A protein and the small-molecule ligand that binds it are described below.
Small molecule (SMILES): C[C@@H](O)[C@H](N)C(=O)NCC(=O)NCC(=O)N[C@@H](CCCCN)[C@@H](N)O

Binding-site contacts:
Ligand atom O contacts residue LYS365 of chain 1.A at 3.2 Å (salt-bridge).
Ligand atom NZ contacts residue ASN384 of chain 1.A at 4.0 Å.
Ligand atom CG contacts residue GLY369 of chain 1.A at 3.5 Å.
Ligand atom CA contacts residue HIS196 of chain 1.B at 4.1 Å.
Ligand atom N contacts residue GLY369 of chain 1.A at 3.4 Å (h-bond).
Ligand atom CD contacts residue GLU370 of chain 1.A at 4.2 Å.
Ligand atom N contacts residue HIS196 of chain 1.B at 3.6 Å.
Ligand atom CB contacts residue GLY369 of chain 1.A at 3.5 Å.
Ligand atom CE contacts residue ASN384 of chain 1.A at 4.0 Å.
Ligand atom CD contacts residue LYS365 of chain 1.A at 4.1 Å.
Ligand atom N contacts residue GLU370 of chain 1.A at 3.8 Å.
Ligand atom CA contacts residue SER199 of chain 1.B at 3.8 Å.
Ligand atom CE contacts residue TYR366 of chain 1.A at 4.0 Å (hydrophobic).
Ligand atom CA contacts residue HIS196 of chain 1.B at 4.1 Å.
Ligand atom OG1 contacts residue SER199 of chain 1.B at 3.2 Å (h-bond).
Ligand atom CA contacts residue GLU370 of chain 1.A at 4.2 Å.
Ligand atom C contacts residue ASN70 of chain 1.B at 4.2 Å.
Ligand atom C contacts residue GLU370 of chain 1.A at 3.1 Å.
Ligand atom CD contacts residue ASN70 of chain 1.B at 3.7 Å.
Ligand atom O contacts residue GLU370 of chain 1.A at 3.1 Å (salt-bridge).
Ligand atom CG2 contacts residue SER199 of chain 1.B at 3.4 Å.
Ligand atom N contacts residue SER199 of chain 1.B at 4.2 Å.
Ligand atom CB contacts residue LYS365 of chain 1.A at 4.0 Å.
Ligand atom CA contacts residue GLY369 of chain 1.A at 4.2 Å.
Ligand atom N contacts residue GLU371 of chain 1.A at 3.9 Å.
Ligand atom CA contacts residue ASN70 of chain 1.B at 4.0 Å.
Ligand atom O contacts residue GLU371 of chain 1.A at 3.6 Å.
Ligand atom CB contacts residue SER199 of chain 1.B at 3.7 Å.
Ligand atom CE contacts residue GLU370 of chain 1.A at 3.6 Å.
Ligand atom NZ contacts residue TYR366 of chain 1.A at 3.9 Å.
Ligand atom CB contacts residue ASN70 of chain 1.B at 4.0 Å.
Ligand atom N contacts residue HIS196 of chain 1.B at 3.8 Å.
Ligand atom CG2 contacts residue TYR71 of chain 1.B at 3.9 Å (hydrophobic).
Ligand atom CE contacts residue ASN70 of chain 1.B at 3.6 Å.
Ligand atom NZ contacts residue ASN70 of chain 1.B at 2.9 Å (h-bond).
Ligand atom C contacts residue GLY369 of chain 1.A at 3.8 Å.
Ligand atom NZ contacts residue ALA69 of chain 1.B at 3.8 Å.
Ligand atom CG contacts residue GLU370 of chain 1.A at 3.8 Å.
Ligand atom NZ contacts residue ILE72 of chain 1.B at 3.7 Å.
Ligand atom O contacts residue ASN70 of chain 1.B at 4.0 Å.

Sequence of chain 1.B:
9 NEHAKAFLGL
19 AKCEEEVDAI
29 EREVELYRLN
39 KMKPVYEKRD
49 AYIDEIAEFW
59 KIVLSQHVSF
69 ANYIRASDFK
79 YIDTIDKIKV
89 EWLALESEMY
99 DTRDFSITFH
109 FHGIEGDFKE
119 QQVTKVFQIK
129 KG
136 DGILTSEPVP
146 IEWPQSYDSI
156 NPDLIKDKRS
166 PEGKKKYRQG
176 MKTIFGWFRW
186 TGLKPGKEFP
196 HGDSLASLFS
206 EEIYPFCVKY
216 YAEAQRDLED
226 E

Sequence of chain 1.A:
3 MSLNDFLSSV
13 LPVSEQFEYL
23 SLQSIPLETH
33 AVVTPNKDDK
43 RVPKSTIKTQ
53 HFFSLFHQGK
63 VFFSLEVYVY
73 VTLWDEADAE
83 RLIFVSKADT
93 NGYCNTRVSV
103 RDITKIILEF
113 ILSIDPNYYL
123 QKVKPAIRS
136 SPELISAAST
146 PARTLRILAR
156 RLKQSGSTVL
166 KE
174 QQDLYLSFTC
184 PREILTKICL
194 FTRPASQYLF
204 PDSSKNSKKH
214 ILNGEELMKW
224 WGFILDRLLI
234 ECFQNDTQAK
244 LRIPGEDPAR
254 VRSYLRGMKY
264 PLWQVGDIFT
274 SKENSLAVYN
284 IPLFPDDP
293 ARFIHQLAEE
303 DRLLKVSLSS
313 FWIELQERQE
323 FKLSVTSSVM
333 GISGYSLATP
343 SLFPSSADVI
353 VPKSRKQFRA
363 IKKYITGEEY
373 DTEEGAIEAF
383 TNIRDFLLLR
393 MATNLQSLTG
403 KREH